Binding-site contacts:
Ligand atom C13 contacts residue LEU131 of chain 1.B at 4.0 Å (hydrophobic).
Ligand atom C2 contacts residue GLN73 of chain 1.B at 3.4 Å.
Ligand atom C13 contacts residue ASN79 of chain 1.B at 4.0 Å.
Ligand atom O21 contacts residue ARG129 of chain 1.B at 3.2 Å (salt-bridge).
Ligand atom C3 contacts residue TRP33 of chain 1.B at 4.2 Å (hydrophobic).
Ligand atom C1 contacts residue TRP33 of chain 1.B at 4.1 Å (hydrophobic).
Ligand atom O18 contacts residue ARG129 of chain 1.B at 3.0 Å (salt-bridge).
Ligand atom C10 contacts residue LEU131 of chain 1.B at 4.4 Å (hydrophobic).
Ligand atom C14 contacts residue VAL75 of chain 1.B at 4.3 Å (hydrophobic).
Ligand atom C4 contacts residue GLN73 of chain 1.B at 4.1 Å.
Ligand atom C14 contacts residue ASN79 of chain 1.B at 4.2 Å.
Ligand atom C17 contacts residue ARG129 of chain 1.B at 3.7 Å.
Ligand atom C2 contacts residue TRP33 of chain 1.B at 3.7 Å (hydrophobic).
Ligand atom C8 contacts residue VAL75 of chain 1.B at 4.2 Å (hydrophobic).
Ligand atom O15 contacts residue LEU131 of chain 1.B at 3.7 Å.
Ligand atom C2 contacts residue ASN79 of chain 1.B at 4.0 Å.
Ligand atom C12 contacts residue LEU131 of chain 1.B at 3.6 Å (hydrophobic).
Ligand atom O15 contacts residue TYR120 of chain 1.B at 4.3 Å.
Ligand atom C1 contacts residue GLN73 of chain 1.B at 4.4 Å.
Ligand atom C19 contacts residue LEU131 of chain 1.B at 4.0 Å (hydrophobic).
Ligand atom C16 contacts residue TYR120 of chain 1.B at 3.7 Å (hydrophobic).
Ligand atom C11 contacts residue LEU131 of chain 1.B at 3.9 Å (hydrophobic).
Ligand atom C20 contacts residue ARG129 of chain 1.B at 3.7 Å.
Ligand atom O24 contacts residue ARG129 of chain 1.B at 4.1 Å.
Ligand atom C4 contacts residue TRP33 of chain 1.B at 3.5 Å (hydrophobic).
Ligand atom C3 contacts residue ILE118 of chain 1.B at 4.2 Å (hydrophobic).
Ligand atom C2 contacts residue VAL75 of chain 1.B at 4.2 Å (hydrophobic).
Ligand atom C13 contacts residue TYR120 of chain 1.B at 4.1 Å (hydrophobic).
Ligand atom O18 contacts residue LEU131 of chain 1.B at 4.0 Å.
Ligand atom C20 contacts residue LEU131 of chain 1.B at 3.9 Å (hydrophobic).
Ligand atom C17 contacts residue TYR120 of chain 1.B at 4.3 Å (hydrophobic).
Ligand atom C5 contacts residue VAL75 of chain 1.B at 4.2 Å (hydrophobic).
Ligand atom C3 contacts residue ASN79 of chain 1.B at 4.2 Å.
Ligand atom C22 contacts residue ARG129 of chain 1.B at 4.3 Å.
Ligand atom O18 contacts residue TYR120 of chain 1.B at 4.3 Å.
Ligand atom C19 contacts residue ARG129 of chain 1.B at 4.0 Å.

This small molecule binds to this protein.
Small molecule (SMILES): COCCOCCOCCOc1ccc(C(C)(C)CC(C)(C)C)cc1

Sequence of chain 1.B:
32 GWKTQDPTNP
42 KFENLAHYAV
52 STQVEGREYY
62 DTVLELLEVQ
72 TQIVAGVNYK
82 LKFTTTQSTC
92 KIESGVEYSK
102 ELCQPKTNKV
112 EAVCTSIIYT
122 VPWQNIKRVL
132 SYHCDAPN